The small molecule below binds the protein below.
Small molecule (SMILES): O=C(O)CCC(=O)C(=O)O

Binding-site contacts:
Ligand atom C4 contacts residue LEU233 of chain 1.A at 4.0 Å (hydrophobic).
Ligand atom C5 contacts residue TYR196 of chain 1.A at 3.6 Å (hydrophobic).
Ligand atom O4 contacts residue VAL275 of chain 1.A at 3.8 Å.
Ligand atom O2 contacts residue ARG192 of chain 1.A at 2.9 Å (salt-bridge).
Ligand atom C1 contacts residue ARG192 of chain 1.A at 3.7 Å.
Ligand atom O4 contacts residue ARG288 of chain 1.A at 3.0 Å (salt-bridge).
Ligand atom C2 contacts residue NI1 of chain 1.E at 2.9 Å.
Ligand atom C1 contacts residue HIS216 of chain 1.A at 3.7 Å.
Ligand atom C5 contacts residue LEU225 of chain 1.A at 3.8 Å (hydrophobic).
Ligand atom O3 contacts residue LEU225 of chain 1.A at 3.2 Å.
Ligand atom O1 contacts residue ARG192 of chain 1.A at 3.9 Å.
Ligand atom O4 contacts residue TYR196 of chain 1.A at 2.7 Å (h-bond).
Ligand atom O5 contacts residue NI1 of chain 1.E at 2.2 Å (h-bond).
Ligand atom O4 contacts residue LEU194 of chain 1.A at 3.8 Å.
Ligand atom O2 contacts residue NI1 of chain 1.E at 4.1 Å.
Ligand atom O1 contacts residue FYU1 of chain 1.G at 3.0 Å (h-bond).
Ligand atom O3 contacts residue VAL275 of chain 1.A at 3.8 Å.
Ligand atom O2 contacts residue PHE294 of chain 1.A at 3.6 Å.
Ligand atom O5 contacts residue HIS216 of chain 1.A at 3.2 Å (h-bond).
Ligand atom C5 contacts residue SER290 of chain 1.A at 3.5 Å.
Ligand atom O4 contacts residue SER290 of chain 1.A at 2.7 Å (h-bond).
Ligand atom C1 contacts residue PHE294 of chain 1.A at 3.9 Å (hydrophobic).
Ligand atom C4 contacts residue VAL275 of chain 1.A at 3.7 Å (hydrophobic).
Ligand atom O2 contacts residue LEU194 of chain 1.A at 3.6 Å.
Ligand atom O3 contacts residue LEU233 of chain 1.A at 3.9 Å.
Ligand atom C4 contacts residue LEU225 of chain 1.A at 3.8 Å (hydrophobic).
Ligand atom O1 contacts residue PHE294 of chain 1.A at 3.5 Å.
Ligand atom C5 contacts residue ARG288 of chain 1.A at 3.4 Å.
Ligand atom C3 contacts residue TYR196 of chain 1.A at 3.6 Å (hydrophobic).
Ligand atom O3 contacts residue ARG288 of chain 1.A at 2.7 Å (salt-bridge).
Ligand atom O1 contacts residue HIS216 of chain 1.A at 3.0 Å (h-bond).
Ligand atom C1 contacts residue FYU1 of chain 1.G at 4.0 Å.
Ligand atom C1 contacts residue NI1 of chain 1.E at 2.8 Å.
Ligand atom O1 contacts residue NI1 of chain 1.E at 2.1 Å (h-bond).
Ligand atom C5 contacts residue VAL275 of chain 1.A at 3.5 Å (hydrophobic).
Ligand atom O3 contacts residue SER290 of chain 1.A at 3.9 Å.
Ligand atom C2 contacts residue HIS216 of chain 1.A at 3.8 Å.
Ligand atom C3 contacts residue LEU194 of chain 1.A at 3.8 Å (hydrophobic).
Ligand atom O5 contacts residue HIS273 of chain 1.A at 3.2 Å.
Ligand atom O1 contacts residue ASP218 of chain 1.A at 3.3 Å (salt-bridge).

Sequence of chain 1.A:
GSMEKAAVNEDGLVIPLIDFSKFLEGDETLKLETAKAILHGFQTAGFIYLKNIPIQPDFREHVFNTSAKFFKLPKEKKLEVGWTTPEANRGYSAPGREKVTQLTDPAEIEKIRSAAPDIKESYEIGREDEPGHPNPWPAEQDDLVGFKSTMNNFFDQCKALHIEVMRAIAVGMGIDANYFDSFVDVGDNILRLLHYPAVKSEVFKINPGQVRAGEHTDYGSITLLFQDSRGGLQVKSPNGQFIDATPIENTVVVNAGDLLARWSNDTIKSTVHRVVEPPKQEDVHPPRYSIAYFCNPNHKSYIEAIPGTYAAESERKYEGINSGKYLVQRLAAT